Binding-site contacts:
Ligand atom O3 contacts residue ASN63 of chain 3.A at 3.1 Å (h-bond).
Ligand atom C3 contacts residue ARG20 of chain 2.A at 4.3 Å.
Ligand atom O5 contacts residue ASP23 of chain 2.A at 3.4 Å (salt-bridge).
Ligand atom C2 contacts residue SER67 of chain 3.A at 3.4 Å.
Ligand atom C4 contacts residue ASN63 of chain 3.A at 4.3 Å.
Ligand atom O5 contacts residue ARG27 of chain 2.A at 3.8 Å.
Ligand atom O5 contacts residue SER67 of chain 3.A at 4.3 Å.
Ligand atom O2 contacts residue ASN63 of chain 3.A at 3.6 Å.
Ligand atom C3 contacts residue SER67 of chain 3.A at 4.4 Å.
Ligand atom O3 contacts residue ARG20 of chain 2.A at 3.5 Å.
Ligand atom C2 contacts residue TRP66 of chain 3.A at 4.3 Å (hydrophobic).
Ligand atom C3 contacts residue ASN63 of chain 3.A at 3.0 Å.
Ligand atom O4 contacts residue TRP66 of chain 3.A at 4.3 Å.
Ligand atom O2 contacts residue SER67 of chain 3.A at 3.9 Å.
Ligand atom C4 contacts residue ARG20 of chain 2.A at 4.0 Å.
Ligand atom O4 contacts residue ASP23 of chain 2.A at 3.4 Å (salt-bridge).
Ligand atom C1 contacts residue TRP66 of chain 3.A at 3.9 Å (hydrophobic).
Ligand atom C2 contacts residue ASN63 of chain 3.A at 3.5 Å.
Ligand atom O5 contacts residue TRP66 of chain 3.A at 2.9 Å (h-bond).
Ligand atom C5 contacts residue TRP66 of chain 3.A at 3.8 Å (hydrophobic).
Ligand atom C1 contacts residue SER67 of chain 3.A at 3.8 Å.
Ligand atom C5 contacts residue ARG20 of chain 2.A at 4.3 Å.
Ligand atom C5 contacts residue ASP23 of chain 2.A at 3.2 Å.
Ligand atom C4 contacts residue ASP23 of chain 2.A at 3.8 Å.

The small molecule below binds the protein below.
Small molecule (SMILES): OC[C@@H]1O[C@@H](O)[C@@H](O)[C@H]1O

Sequence of chain 3.A:
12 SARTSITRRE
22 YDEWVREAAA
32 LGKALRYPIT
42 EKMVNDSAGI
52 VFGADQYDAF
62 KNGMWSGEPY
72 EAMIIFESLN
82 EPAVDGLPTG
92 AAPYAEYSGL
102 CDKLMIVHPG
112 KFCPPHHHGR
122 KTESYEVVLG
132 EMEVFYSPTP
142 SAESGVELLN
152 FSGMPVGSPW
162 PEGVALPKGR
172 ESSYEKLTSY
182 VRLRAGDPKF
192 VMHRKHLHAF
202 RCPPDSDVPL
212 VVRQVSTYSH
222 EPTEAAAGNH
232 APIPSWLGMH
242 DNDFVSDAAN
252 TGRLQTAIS

Sequence of chain 2.A:
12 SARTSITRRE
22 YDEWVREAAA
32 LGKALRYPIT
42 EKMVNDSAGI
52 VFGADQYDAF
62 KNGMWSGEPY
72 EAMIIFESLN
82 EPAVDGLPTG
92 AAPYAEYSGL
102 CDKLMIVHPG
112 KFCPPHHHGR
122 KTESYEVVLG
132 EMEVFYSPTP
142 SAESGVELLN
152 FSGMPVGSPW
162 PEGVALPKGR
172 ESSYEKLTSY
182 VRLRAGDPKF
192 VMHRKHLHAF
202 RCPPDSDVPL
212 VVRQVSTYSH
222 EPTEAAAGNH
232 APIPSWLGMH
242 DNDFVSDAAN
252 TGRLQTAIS